Binding-site contacts:
Ligand atom N10 contacts residue ARG91 of chain 2.C at 4.1 Å.
Ligand atom C03 contacts residue VAL126 of chain 2.C at 4.0 Å (hydrophobic).
Ligand atom C02 contacts residue GLY17 of chain 2.C at 4.1 Å.
Ligand atom CL1 contacts residue GLY89 of chain 2.C at 3.5 Å.
Ligand atom N01 contacts residue THR15 of chain 2.C at 2.7 Å (h-bond).
Ligand atom C02 contacts residue THR15 of chain 2.C at 3.1 Å.
Ligand atom C03 contacts residue HIS18 of chain 2.C at 3.9 Å.
Ligand atom N01 contacts residue SER127 of chain 2.C at 3.5 Å.
Ligand atom C04 contacts residue ARG91 of chain 2.C at 4.2 Å.
Ligand atom C04 contacts residue THR119 of chain 2.C at 4.3 Å.
Ligand atom N10 contacts residue VAL126 of chain 2.C at 2.8 Å (h-bond).
Ligand atom C04 contacts residue GLY17 of chain 2.C at 3.5 Å.
Ligand atom C02 contacts residue HIS18 of chain 2.C at 3.5 Å.
Ligand atom N01 contacts residue SER128 of chain 2.C at 3.9 Å.
Ligand atom C09 contacts residue HIS18 of chain 2.C at 3.4 Å.
Ligand atom C08 contacts residue GLY89 of chain 2.C at 4.1 Å.
Ligand atom C02 contacts residue SER127 of chain 2.C at 4.2 Å.
Ligand atom N01 contacts residue HIS18 of chain 2.C at 3.3 Å.
Ligand atom N01 contacts residue VAL126 of chain 2.C at 3.5 Å (h-bond).
Ligand atom CL1 contacts residue VAL117 of chain 2.C at 4.3 Å.
Ligand atom C02 contacts residue VAL126 of chain 2.C at 3.4 Å (hydrophobic).
Ligand atom N10 contacts residue TYR123 of chain 2.C at 2.9 Å (h-bond).
Ligand atom C05 contacts residue TYR123 of chain 2.C at 4.2 Å (hydrophobic).
Ligand atom C08 contacts residue VAL21 of chain 2.C at 3.9 Å (hydrophobic).
Ligand atom C05 contacts residue THR119 of chain 2.C at 3.3 Å.
Ligand atom CL1 contacts residue LEU90 of chain 2.C at 3.6 Å.
Ligand atom N10 contacts residue GLY17 of chain 2.C at 3.6 Å.
Ligand atom CL1 contacts residue THR119 of chain 2.C at 3.3 Å.
Ligand atom C09 contacts residue GLY17 of chain 2.C at 3.9 Å.
Ligand atom C03 contacts residue THR15 of chain 2.C at 4.1 Å.
Ligand atom C04 contacts residue TYR123 of chain 2.C at 4.0 Å (hydrophobic).
Ligand atom C04 contacts residue VAL126 of chain 2.C at 3.7 Å (hydrophobic).
Ligand atom C05 contacts residue GLY17 of chain 2.C at 3.9 Å.
Ligand atom CL1 contacts residue VAL21 of chain 2.C at 3.7 Å.
Ligand atom C06 contacts residue VAL21 of chain 2.C at 4.1 Å (hydrophobic).
Ligand atom C06 contacts residue GLY17 of chain 2.C at 4.0 Å.
Ligand atom C08 contacts residue GLY17 of chain 2.C at 4.0 Å.
Ligand atom C05 contacts residue ARG91 of chain 2.C at 4.0 Å.
Ligand atom C06 contacts residue THR119 of chain 2.C at 4.0 Å.
Ligand atom C03 contacts residue GLY17 of chain 2.C at 3.7 Å.

Sequence of chain 2.C:
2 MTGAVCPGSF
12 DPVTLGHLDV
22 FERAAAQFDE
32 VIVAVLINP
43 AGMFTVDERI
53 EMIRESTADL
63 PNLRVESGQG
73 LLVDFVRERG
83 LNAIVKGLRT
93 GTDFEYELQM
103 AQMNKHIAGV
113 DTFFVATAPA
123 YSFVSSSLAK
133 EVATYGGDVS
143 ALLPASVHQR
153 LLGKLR

This small molecule binds to this protein.
Small molecule (SMILES): N#Cc1ccc(Cl)cc1N